The small molecule below binds the protein below.
Small molecule (SMILES): CC(=O)N1CCC[C@H]1C(=O)N[C@@H](CO)C(=O)N[C@@H](CCCN=C(N)N)C(=O)N[C@@H](CC(C)C)C(=O)N[C@@H](CCC(=O)O)C(=O)N[C@@H](CCC(=O)O)C(=O)N[C@@H](CCC(=O)O)C(=O)N[C@@H](CC(C)C)C(=O)N[C@@H](CCCN=C(N)N)C(=O)N[C@@H](CCCN=C(N)N)C(=O)N[C@@H](CCCN=C(N)N)C(=O)N[C@@H](CC(C)C)C(=O)N[C@H](C(=O)N[C@@H](CCC(=O)O)C(=O)N1CCC[C@H]1C(N)=O)[C@@H](C)O

Binding-site contacts:
Ligand atom NH1 contacts residue LEU103 of chain 1.A at 3.6 Å.
Ligand atom CD contacts residue TYR42 of chain 1.A at 3.5 Å (hydrophobic).
Ligand atom CD contacts residue ASP105 of chain 1.A at 3.3 Å.
Ligand atom NE contacts residue ASP105 of chain 1.A at 2.9 Å (salt-bridge).
Ligand atom O contacts residue ARG65 of chain 1.A at 3.2 Å (salt-bridge).
Ligand atom NH1 contacts residue ASP105 of chain 1.A at 3.1 Å (salt-bridge).
Ligand atom CD2 contacts residue MET52 of chain 1.A at 3.6 Å (hydrophobic).
Ligand atom CZ contacts residue VAL107 of chain 1.A at 3.6 Å (hydrophobic).
Ligand atom CD2 contacts residue VAL53 of chain 1.A at 3.4 Å (hydrophobic).
Ligand atom CB contacts residue PHE110 of chain 1.A at 3.6 Å (hydrophobic).
Ligand atom OE2 contacts residue ASN61 of chain 1.A at 2.8 Å (h-bond).
Ligand atom CG contacts residue SER57 of chain 1.A at 3.4 Å.
Ligand atom O1 contacts residue ARG59 of chain 1.A at 3.0 Å (salt-bridge).
Ligand atom CZ contacts residue LEU103 of chain 1.A at 3.7 Å (hydrophobic).
Ligand atom NH1 contacts residue PHE110 of chain 1.A at 3.6 Å.
Ligand atom CD1 contacts residue GLU58 of chain 1.A at 3.6 Å.
Ligand atom O contacts residue MET63 of chain 1.A at 3.4 Å.
Ligand atom CZ contacts residue ASP105 of chain 1.A at 3.5 Å.
Ligand atom CZ contacts residue PHE110 of chain 1.A at 3.4 Å (hydrophobic).
Ligand atom OE2 contacts residue SER57 of chain 1.A at 2.6 Å (h-bond).
Ligand atom O contacts residue VAL51 of chain 1.A at 3.7 Å.
Ligand atom CD2 contacts residue ALA54 of chain 1.A at 3.6 Å (hydrophobic).
Ligand atom OE2 contacts residue ARG59 of chain 1.A at 3.3 Å (salt-bridge).
Ligand atom CD contacts residue SER57 of chain 1.A at 3.5 Å.
Ligand atom CD contacts residue ARG59 of chain 1.A at 3.6 Å.
Ligand atom NH2 contacts residue PHE110 of chain 1.A at 3.6 Å.
Ligand atom NH1 contacts residue ASP112 of chain 1.A at 2.7 Å (salt-bridge).
Ligand atom CB contacts residue GLU58 of chain 1.A at 3.4 Å.
Ligand atom O contacts residue ARG65 of chain 1.A at 2.8 Å (salt-bridge).
Ligand atom OG contacts residue GLU58 of chain 1.A at 2.7 Å (salt-bridge).
Ligand atom NH2 contacts residue LEU103 of chain 1.A at 3.6 Å.
Ligand atom CD1 contacts residue MET63 of chain 1.A at 3.5 Å (hydrophobic).
Ligand atom NH1 contacts residue TYR42 of chain 1.A at 3.0 Å (h-bond).
Ligand atom CD1 contacts residue ALA36 of chain 1.A at 3.3 Å (hydrophobic).
Ligand atom C contacts residue ARG65 of chain 1.A at 3.6 Å.
Ligand atom OE1 contacts residue ARG59 of chain 1.A at 2.8 Å (salt-bridge).
Ligand atom NH1 contacts residue VAL107 of chain 1.A at 3.1 Å (h-bond).
Ligand atom O contacts residue ARG65 of chain 1.A at 3.4 Å (salt-bridge).
Ligand atom CG contacts residue PHE110 of chain 1.A at 3.6 Å (hydrophobic).
Ligand atom CB contacts residue GLU58 of chain 1.A at 3.1 Å.

Sequence of chain 1.A:
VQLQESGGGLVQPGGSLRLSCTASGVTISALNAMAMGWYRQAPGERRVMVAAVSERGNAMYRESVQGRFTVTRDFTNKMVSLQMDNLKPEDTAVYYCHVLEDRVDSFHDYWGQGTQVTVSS